The protein below binds the small molecule below.
Small molecule (SMILES): NCC(=O)O

Sequence of chain 1.A:
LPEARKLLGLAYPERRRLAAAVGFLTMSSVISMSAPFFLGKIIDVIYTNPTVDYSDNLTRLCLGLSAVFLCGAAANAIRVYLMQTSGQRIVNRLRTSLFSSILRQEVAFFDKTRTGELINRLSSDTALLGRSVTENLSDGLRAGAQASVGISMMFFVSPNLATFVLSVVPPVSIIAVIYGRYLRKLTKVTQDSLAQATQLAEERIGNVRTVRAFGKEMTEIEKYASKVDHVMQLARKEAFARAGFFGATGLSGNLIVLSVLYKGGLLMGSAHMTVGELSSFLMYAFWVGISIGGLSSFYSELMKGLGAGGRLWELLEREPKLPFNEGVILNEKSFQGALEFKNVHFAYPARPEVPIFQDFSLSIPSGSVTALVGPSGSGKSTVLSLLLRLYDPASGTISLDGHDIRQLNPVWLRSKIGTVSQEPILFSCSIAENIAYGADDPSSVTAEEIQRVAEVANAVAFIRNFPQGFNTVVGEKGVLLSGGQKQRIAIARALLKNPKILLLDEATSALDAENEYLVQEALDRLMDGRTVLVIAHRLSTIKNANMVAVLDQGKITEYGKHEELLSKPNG

Binding-site contacts:
Ligand atom N contacts residue ARG239 of chain 2.A at 4.2 Å.
Ligand atom O contacts residue ARG92 of chain 1.A at 4.4 Å.
Ligand atom C contacts residue ARG92 of chain 1.A at 4.2 Å.
Ligand atom O contacts residue ARG20 of chain 1.A at 3.1 Å (salt-bridge).
Ligand atom CA contacts residue TYR84 of chain 1.A at 4.0 Å (hydrophobic).
Ligand atom C contacts residue TYR84 of chain 1.A at 3.6 Å (hydrophobic).
Ligand atom OXT contacts residue ARG239 of chain 2.A at 4.0 Å.
Ligand atom OXT contacts residue TYR84 of chain 1.A at 2.8 Å (h-bond).
Ligand atom CA contacts residue ARG239 of chain 2.A at 3.9 Å.
Ligand atom C contacts residue ARG239 of chain 2.A at 4.5 Å.
Ligand atom OXT contacts residue ARG92 of chain 1.A at 3.6 Å.
Ligand atom OXT contacts residue ARG20 of chain 1.A at 3.2 Å (salt-bridge).
Ligand atom C contacts residue ARG20 of chain 1.A at 3.8 Å.
Ligand atom N contacts residue TYR84 of chain 1.A at 4.1 Å.

Sequence of chain 2.A:
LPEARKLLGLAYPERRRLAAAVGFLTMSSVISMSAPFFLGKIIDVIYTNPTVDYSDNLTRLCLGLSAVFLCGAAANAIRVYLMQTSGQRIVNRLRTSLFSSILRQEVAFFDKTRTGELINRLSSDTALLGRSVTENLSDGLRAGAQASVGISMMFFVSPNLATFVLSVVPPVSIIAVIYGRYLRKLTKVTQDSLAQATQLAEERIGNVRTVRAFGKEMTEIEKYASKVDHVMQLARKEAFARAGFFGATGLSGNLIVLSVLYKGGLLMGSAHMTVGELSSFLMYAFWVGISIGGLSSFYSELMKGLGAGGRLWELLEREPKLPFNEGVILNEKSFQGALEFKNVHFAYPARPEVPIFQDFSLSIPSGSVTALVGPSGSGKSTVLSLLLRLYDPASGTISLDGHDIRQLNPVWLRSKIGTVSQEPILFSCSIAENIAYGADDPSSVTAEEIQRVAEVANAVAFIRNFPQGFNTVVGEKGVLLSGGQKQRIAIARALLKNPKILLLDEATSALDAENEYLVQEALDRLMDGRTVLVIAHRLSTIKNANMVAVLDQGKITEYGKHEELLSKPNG